This small molecule binds to this protein.
Small molecule (SMILES): CC(=O)N[C@@H]1[C@@H](O)[C@H](O)[C@@H](CO)O[C@H]1O

Sequence of chain 41.F:
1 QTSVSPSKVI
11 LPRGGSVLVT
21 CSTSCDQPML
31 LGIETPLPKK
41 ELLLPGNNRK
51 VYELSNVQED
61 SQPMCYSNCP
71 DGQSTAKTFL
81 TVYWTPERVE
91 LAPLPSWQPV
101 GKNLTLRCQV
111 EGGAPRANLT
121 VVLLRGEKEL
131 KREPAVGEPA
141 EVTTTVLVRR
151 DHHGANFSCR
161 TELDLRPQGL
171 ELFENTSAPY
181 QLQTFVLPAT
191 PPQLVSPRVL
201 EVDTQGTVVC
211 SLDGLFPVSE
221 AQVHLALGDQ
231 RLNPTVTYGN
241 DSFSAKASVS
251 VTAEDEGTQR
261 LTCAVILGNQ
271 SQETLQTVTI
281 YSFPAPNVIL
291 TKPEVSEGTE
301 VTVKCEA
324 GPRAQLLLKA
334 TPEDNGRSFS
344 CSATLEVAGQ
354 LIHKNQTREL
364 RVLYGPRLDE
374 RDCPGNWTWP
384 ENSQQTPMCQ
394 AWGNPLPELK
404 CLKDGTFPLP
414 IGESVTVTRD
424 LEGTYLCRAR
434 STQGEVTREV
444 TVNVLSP

Binding-site contacts:
Ligand atom O5 contacts residue ASN103 of chain 41.F at 2.6 Å (h-bond).
Ligand atom C3 contacts residue ASN103 of chain 41.F at 4.5 Å.
Ligand atom C7 contacts residue LEU147 of chain 41.F at 3.1 Å (hydrophobic).
Ligand atom C2 contacts residue THR145 of chain 41.F at 4.1 Å.
Ligand atom C2 contacts residue LEU147 of chain 41.F at 4.3 Å (hydrophobic).
Ligand atom C8 contacts residue VAL146 of chain 41.F at 4.5 Å (hydrophobic).
Ligand atom C5 contacts residue THR145 of chain 41.F at 4.0 Å.
Ligand atom O5 contacts residue THR145 of chain 41.F at 4.0 Å.
Ligand atom C8 contacts residue LEU147 of chain 41.F at 3.4 Å (hydrophobic).
Ligand atom O7 contacts residue LEU147 of chain 41.F at 3.0 Å.
Ligand atom N2 contacts residue LEU147 of chain 41.F at 3.6 Å.
Ligand atom C2 contacts residue ASN103 of chain 41.F at 3.2 Å.
Ligand atom C5 contacts residue ASN103 of chain 41.F at 4.0 Å.
Ligand atom C1 contacts residue THR145 of chain 41.F at 3.4 Å.
Ligand atom N2 contacts residue THR145 of chain 41.F at 4.0 Å.
Ligand atom N2 contacts residue ASN103 of chain 41.F at 3.8 Å.
Ligand atom C1 contacts residue ASN103 of chain 41.F at 1.7 Å.
Ligand atom C3 contacts residue THR145 of chain 41.F at 4.1 Å.